The protein below binds the small molecule below.
Small molecule (SMILES): O=P(O)(O)OC[C@H]1O[C@](O)(COP(=O)(O)O)[C@@H](O)[C@@H]1O

Binding-site contacts:
Ligand atom O4P contacts residue LYS450 of chain 1.C at 3.7 Å.
Ligand atom C4 contacts residue GLY535 of chain 1.C at 3.3 Å.
Ligand atom O3 contacts residue TRP499 of chain 1.C at 3.9 Å.
Ligand atom O5P contacts residue LYS450 of chain 1.C at 3.9 Å.
Ligand atom O3P contacts residue GLY535 of chain 1.C at 3.1 Å (h-bond).
Ligand atom P1 contacts residue ARG506 of chain 1.C at 3.5 Å.
Ligand atom O6P contacts residue GLY537 of chain 1.C at 3.1 Å (h-bond).
Ligand atom P2 contacts residue LYS450 of chain 1.C at 3.9 Å.
Ligand atom O6 contacts residue SER536 of chain 1.C at 3.6 Å (h-bond).
Ligand atom O2P contacts residue TRP499 of chain 1.C at 3.2 Å (h-bond).
Ligand atom O2P contacts residue ARG506 of chain 1.C at 3.0 Å (salt-bridge).
Ligand atom O5P contacts residue THR449 of chain 1.C at 2.6 Å (h-bond).
Ligand atom O1P contacts residue LYS450 of chain 1.C at 3.8 Å.
Ligand atom O6P contacts residue SER454 of chain 1.C at 3.4 Å (h-bond).
Ligand atom O3 contacts residue GLY531 of chain 1.C at 3.4 Å.
Ligand atom O4 contacts residue GLY535 of chain 1.C at 3.0 Å (h-bond).
Ligand atom O4 contacts residue THR539 of chain 1.C at 3.8 Å.
Ligand atom C6 contacts residue THR539 of chain 1.C at 3.9 Å.
Ligand atom O6 contacts residue LYS450 of chain 1.C at 3.5 Å (salt-bridge).
Ligand atom C5 contacts residue GLY535 of chain 1.C at 3.1 Å.
Ligand atom O6P contacts residue SER536 of chain 1.C at 3.9 Å.
Ligand atom C3 contacts residue ARG533 of chain 1.C at 3.3 Å.
Ligand atom P2 contacts residue SER536 of chain 1.C at 3.5 Å.
Ligand atom O5P contacts residue SER454 of chain 1.C at 2.3 Å (h-bond).
Ligand atom C6 contacts residue SER454 of chain 1.C at 3.6 Å.
Ligand atom O5P contacts residue ARG453 of chain 1.C at 3.8 Å.
Ligand atom O2 contacts residue GLY531 of chain 1.C at 3.5 Å (h-bond).
Ligand atom C3 contacts residue GLY535 of chain 1.C at 3.4 Å.
Ligand atom O4P contacts residue SER451 of chain 1.C at 2.7 Å (h-bond).
Ligand atom O3 contacts residue ARG533 of chain 1.C at 2.5 Å (salt-bridge).
Ligand atom O6 contacts residue SER454 of chain 1.C at 3.9 Å.
Ligand atom O3P contacts residue LYS450 of chain 1.C at 3.8 Å.
Ligand atom P2 contacts residue SER454 of chain 1.C at 3.4 Å.
Ligand atom O4P contacts residue SER536 of chain 1.C at 2.8 Å (h-bond).
Ligand atom O3P contacts residue PRO534 of chain 1.C at 3.6 Å.
Ligand atom O1P contacts residue ARG506 of chain 1.C at 2.8 Å (salt-bridge).
Ligand atom O5 contacts residue LEU448 of chain 1.C at 3.8 Å.
Ligand atom O4 contacts residue GLY537 of chain 1.C at 3.6 Å.
Ligand atom O4 contacts residue PHE538 of chain 1.C at 2.9 Å (h-bond).
Ligand atom P2 contacts residue SER451 of chain 1.C at 3.9 Å.

Sequence of chain 1.C:
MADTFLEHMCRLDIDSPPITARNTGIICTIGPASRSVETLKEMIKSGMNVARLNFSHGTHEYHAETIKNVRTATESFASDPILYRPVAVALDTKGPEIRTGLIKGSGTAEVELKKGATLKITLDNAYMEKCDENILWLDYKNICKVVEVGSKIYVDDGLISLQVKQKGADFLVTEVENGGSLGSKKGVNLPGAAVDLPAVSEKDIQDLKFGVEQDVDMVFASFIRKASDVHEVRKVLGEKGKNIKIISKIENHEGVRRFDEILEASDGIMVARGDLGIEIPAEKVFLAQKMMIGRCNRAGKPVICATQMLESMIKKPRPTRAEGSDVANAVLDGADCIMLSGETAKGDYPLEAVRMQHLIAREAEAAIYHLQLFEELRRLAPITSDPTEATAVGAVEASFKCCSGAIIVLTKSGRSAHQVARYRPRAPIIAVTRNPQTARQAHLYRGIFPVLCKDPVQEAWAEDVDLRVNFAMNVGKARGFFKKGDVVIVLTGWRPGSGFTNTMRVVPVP